The protein below binds the small molecule below.
Small molecule (SMILES): CC(=O)N[C@@H]1[C@@H](O)[C@H](O)[C@@H](CO)O[C@H]1O

Binding-site contacts:
Ligand atom C2 contacts residue ASN285 of chain 1.E at 2.4 Å.
Ligand atom O5 contacts residue ASN285 of chain 1.E at 2.4 Å (h-bond).
Ligand atom C2 contacts residue VAL297 of chain 1.E at 4.2 Å (hydrophobic).
Ligand atom C1 contacts residue ASN298 of chain 1.E at 4.1 Å.
Ligand atom C5 contacts residue ASN298 of chain 1.E at 3.9 Å.
Ligand atom N2 contacts residue VAL297 of chain 1.E at 3.6 Å (h-bond).
Ligand atom C1 contacts residue VAL297 of chain 1.E at 3.6 Å (hydrophobic).
Ligand atom C8 contacts residue ASN285 of chain 1.E at 3.4 Å.
Ligand atom C3 contacts residue ASN285 of chain 1.E at 3.8 Å.
Ligand atom O7 contacts residue ASN285 of chain 1.E at 3.0 Å (h-bond).
Ligand atom C8 contacts residue ASN296 of chain 1.E at 4.3 Å.
Ligand atom C6 contacts residue ASN298 of chain 1.E at 4.0 Å.
Ligand atom C5 contacts residue ASN285 of chain 1.E at 3.7 Å.
Ligand atom C4 contacts residue ASN285 of chain 1.E at 4.2 Å.
Ligand atom C1 contacts residue ASN285 of chain 1.E at 1.5 Å.
Ligand atom C8 contacts residue VAL297 of chain 1.E at 3.0 Å (hydrophobic).
Ligand atom N2 contacts residue ASN285 of chain 1.E at 2.9 Å (h-bond).
Ligand atom C7 contacts residue ASN285 of chain 1.E at 2.8 Å.
Ligand atom O6 contacts residue ASN298 of chain 1.E at 3.0 Å (h-bond).
Ligand atom O5 contacts residue ASN298 of chain 1.E at 3.5 Å (h-bond).
Ligand atom C7 contacts residue VAL297 of chain 1.E at 3.8 Å (hydrophobic).

Sequence of chain 1.E:
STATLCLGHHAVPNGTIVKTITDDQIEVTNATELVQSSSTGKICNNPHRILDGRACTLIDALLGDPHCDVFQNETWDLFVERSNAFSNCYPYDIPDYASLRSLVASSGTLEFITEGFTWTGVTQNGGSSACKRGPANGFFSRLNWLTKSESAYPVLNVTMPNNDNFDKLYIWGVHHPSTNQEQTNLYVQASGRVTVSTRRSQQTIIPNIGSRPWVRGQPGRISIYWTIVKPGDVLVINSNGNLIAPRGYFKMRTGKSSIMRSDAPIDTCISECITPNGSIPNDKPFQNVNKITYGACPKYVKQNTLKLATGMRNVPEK